This protein binds this small molecule.
Small molecule (SMILES): CC(=O)N[C@H]1[C@H]([C@H](O)[C@H](O)CO)O[C@@](O[C@H]2[C@@H](O)[C@@H](CO)O[C@@H](O[C@H]3[C@H](O)[C@@H](O)[C@H](O)O[C@@H]3CO)[C@@H]2O)(C(=O)O)C[C@@H]1O

Sequence of chain 3.C:
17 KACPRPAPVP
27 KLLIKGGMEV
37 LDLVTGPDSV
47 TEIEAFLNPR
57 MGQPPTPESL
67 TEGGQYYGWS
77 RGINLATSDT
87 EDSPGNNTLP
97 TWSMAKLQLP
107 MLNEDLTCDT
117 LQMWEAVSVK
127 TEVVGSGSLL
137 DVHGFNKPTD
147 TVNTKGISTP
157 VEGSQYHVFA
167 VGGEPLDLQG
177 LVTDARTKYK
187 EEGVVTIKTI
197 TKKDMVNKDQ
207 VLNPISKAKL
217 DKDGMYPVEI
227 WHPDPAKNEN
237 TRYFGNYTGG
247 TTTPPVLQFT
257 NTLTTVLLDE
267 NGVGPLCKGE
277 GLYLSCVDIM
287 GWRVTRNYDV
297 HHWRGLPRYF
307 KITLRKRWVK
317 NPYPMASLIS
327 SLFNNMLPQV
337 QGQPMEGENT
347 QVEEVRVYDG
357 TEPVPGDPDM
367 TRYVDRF

Sequence of chain 3.B:
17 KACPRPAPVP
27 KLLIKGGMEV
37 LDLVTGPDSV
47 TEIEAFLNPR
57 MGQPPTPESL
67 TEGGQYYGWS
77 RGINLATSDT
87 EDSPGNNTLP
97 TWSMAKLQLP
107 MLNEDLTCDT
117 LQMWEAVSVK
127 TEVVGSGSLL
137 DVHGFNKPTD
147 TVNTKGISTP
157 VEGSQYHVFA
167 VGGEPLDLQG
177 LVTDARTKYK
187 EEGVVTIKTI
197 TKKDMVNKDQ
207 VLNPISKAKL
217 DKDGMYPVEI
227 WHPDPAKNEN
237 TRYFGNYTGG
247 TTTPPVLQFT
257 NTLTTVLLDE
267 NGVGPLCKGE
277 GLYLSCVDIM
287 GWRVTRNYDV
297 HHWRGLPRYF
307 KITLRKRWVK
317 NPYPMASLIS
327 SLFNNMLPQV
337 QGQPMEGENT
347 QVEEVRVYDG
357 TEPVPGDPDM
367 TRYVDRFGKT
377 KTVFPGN

Binding-site contacts:
Ligand atom O4 contacts residue ASN80 of chain 3.B at 4.3 Å.
Ligand atom O3 contacts residue GLY78 of chain 3.B at 3.0 Å.
Ligand atom C1 contacts residue TYR72 of chain 3.B at 3.7 Å (hydrophobic).
Ligand atom O4 contacts residue THR291 of chain 3.B at 3.3 Å.
Ligand atom C11 contacts residue TYR72 of chain 3.B at 3.5 Å (hydrophobic).
Ligand atom C6 contacts residue TYR72 of chain 3.B at 3.9 Å (hydrophobic).
Ligand atom C1 contacts residue GLY78 of chain 3.B at 4.1 Å.
Ligand atom O3 contacts residue ASN80 of chain 3.B at 3.9 Å.
Ligand atom C4 contacts residue GLY78 of chain 3.B at 3.3 Å.
Ligand atom O4 contacts residue ILE79 of chain 3.B at 3.8 Å.
Ligand atom O1A contacts residue GLY78 of chain 3.B at 3.9 Å.
Ligand atom C3 contacts residue GLY78 of chain 3.B at 3.8 Å.
Ligand atom O4 contacts residue VAL296 of chain 3.B at 4.2 Å.
Ligand atom C2 contacts residue VAL296 of chain 3.B at 4.3 Å (hydrophobic).
Ligand atom C4 contacts residue TYR72 of chain 3.B at 3.9 Å (hydrophobic).
Ligand atom C10 contacts residue TYR72 of chain 3.B at 3.6 Å (hydrophobic).
Ligand atom C3 contacts residue GLY78 of chain 3.B at 3.8 Å.
Ligand atom C5 contacts residue ARG77 of chain 3.B at 4.2 Å.
Ligand atom O4 contacts residue HIS298 of chain 3.B at 3.1 Å (h-bond).
Ligand atom C9 contacts residue ARG77 of chain 3.B at 3.5 Å.
Ligand atom O1A contacts residue TYR72 of chain 3.B at 3.0 Å.
Ligand atom O1B contacts residue TYR72 of chain 3.B at 3.8 Å.
Ligand atom O3 contacts residue VAL296 of chain 3.B at 3.9 Å.
Ligand atom C4 contacts residue ARG77 of chain 3.B at 3.8 Å.
Ligand atom O1A contacts residue ARG77 of chain 3.B at 3.2 Å (salt-bridge).
Ligand atom O3 contacts residue ARG77 of chain 3.B at 4.1 Å.
Ligand atom C5 contacts residue TYR72 of chain 3.B at 3.7 Å (hydrophobic).
Ligand atom O6 contacts residue ASN93 of chain 3.B at 3.5 Å (h-bond).
Ligand atom O4 contacts residue GLY78 of chain 3.B at 3.1 Å.
Ligand atom C3 contacts residue VAL296 of chain 3.B at 3.5 Å (hydrophobic).
Ligand atom C3 contacts residue HIS298 of chain 3.B at 3.5 Å.
Ligand atom C5 contacts residue ASN93 of chain 3.B at 4.0 Å.
Ligand atom N5 contacts residue TYR72 of chain 3.B at 2.8 Å (h-bond).
Ligand atom C4 contacts residue HIS298 of chain 3.B at 3.5 Å.
Ligand atom O1B contacts residue ARG77 of chain 3.B at 2.7 Å (salt-bridge).
Ligand atom C1 contacts residue ARG77 of chain 3.B at 3.3 Å.
Ligand atom C2 contacts residue GLY78 of chain 3.B at 3.9 Å.
Ligand atom C3 contacts residue ARG77 of chain 3.B at 4.0 Å.
Ligand atom C6 contacts residue ASN93 of chain 3.B at 3.2 Å.
Ligand atom C11 contacts residue ASP85 of chain 3.C at 3.7 Å.